Binding-site contacts:
Ligand atom CD contacts residue PHE130 of chain 1.H at 4.1 Å (hydrophobic).
Ligand atom N contacts residue ASP216 of chain 1.H at 2.8 Å (salt-bridge).
Ligand atom OXT contacts residue NA1 of chain 1.RA at 2.9 Å (h-bond).
Ligand atom CB contacts residue GLU217 of chain 1.H at 4.0 Å.
Ligand atom CD contacts residue TRP223 of chain 1.H at 3.6 Å (hydrophobic).
Ligand atom OE1 contacts residue TRP223 of chain 1.H at 4.5 Å.
Ligand atom OXT contacts residue GLU217 of chain 1.H at 3.2 Å (salt-bridge).
Ligand atom OE2 contacts residue LYS222 of chain 1.H at 3.7 Å.
Ligand atom C contacts residue GLU217 of chain 1.H at 3.7 Å.
Ligand atom CG contacts residue TRP223 of chain 1.H at 4.0 Å (hydrophobic).
Ligand atom OE1 contacts residue PHE130 of chain 1.H at 3.3 Å.
Ligand atom N contacts residue GLU217 of chain 1.H at 2.7 Å (salt-bridge).
Ligand atom N contacts residue ASP191 of chain 1.H at 4.0 Å.
Ligand atom CA contacts residue GLU217 of chain 1.H at 3.6 Å.
Ligand atom OXT contacts residue EDO1 of chain 1.SA at 3.8 Å.
Ligand atom CA contacts residue ASP216 of chain 1.H at 3.8 Å.
Ligand atom C contacts residue ASP216 of chain 1.H at 4.0 Å.
Ligand atom CG contacts residue GLU217 of chain 1.H at 3.4 Å.
Ligand atom OXT contacts residue ASP216 of chain 1.H at 3.3 Å (salt-bridge).
Ligand atom OE2 contacts residue TRP223 of chain 1.H at 3.0 Å (h-bond).
Ligand atom N contacts residue ASP189 of chain 1.H at 3.6 Å.
Ligand atom CB contacts residue PHE130 of chain 1.H at 4.0 Å (hydrophobic).
Ligand atom N contacts residue NA1 of chain 1.RA at 4.0 Å.
Ligand atom C contacts residue NA1 of chain 1.RA at 4.0 Å.

Sequence of chain 1.H:
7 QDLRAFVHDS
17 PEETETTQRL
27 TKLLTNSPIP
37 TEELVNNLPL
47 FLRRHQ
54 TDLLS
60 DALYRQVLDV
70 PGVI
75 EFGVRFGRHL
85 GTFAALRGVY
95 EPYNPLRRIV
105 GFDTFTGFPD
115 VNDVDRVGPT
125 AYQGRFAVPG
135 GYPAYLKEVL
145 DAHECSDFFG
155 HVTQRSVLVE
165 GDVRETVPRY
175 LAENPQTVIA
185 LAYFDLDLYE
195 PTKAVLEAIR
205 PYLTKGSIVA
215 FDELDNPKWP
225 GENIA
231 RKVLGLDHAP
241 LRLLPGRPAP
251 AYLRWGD

The protein below binds the small molecule below.
Small molecule (SMILES): N[C@@H](CCC(=O)O)C(=O)O